Binding-site contacts:
Ligand atom P contacts residue TYR271 of chain 26.A at 4.5 Å.
Ligand atom C5' contacts residue ASN491 of chain 26.A at 4.0 Å.
Ligand atom OP1 contacts residue PHE272 of chain 26.A at 3.4 Å.
Ligand atom P contacts residue PHE272 of chain 26.A at 4.3 Å.
Ligand atom O5' contacts residue ASN491 of chain 26.A at 3.5 Å (h-bond).
Ligand atom P contacts residue ASP273 of chain 26.A at 2.8 Å.
Ligand atom OP1 contacts residue TYR271 of chain 26.A at 3.1 Å (h-bond).
Ligand atom OP1 contacts residue ASP273 of chain 26.A at 3.3 Å.
Ligand atom P contacts residue ASN491 of chain 26.A at 3.0 Å.
Ligand atom OP2 contacts residue ASP273 of chain 26.A at 2.4 Å.
Ligand atom O5' contacts residue ASP273 of chain 26.A at 4.1 Å.
Ligand atom OP1 contacts residue ASN491 of chain 26.A at 3.6 Å.
Ligand atom C5' contacts residue ASP273 of chain 26.A at 3.8 Å.
Ligand atom OP2 contacts residue ASN491 of chain 26.A at 1.7 Å (h-bond).

This protein binds this small molecule.
Small molecule (SMILES): Nc1ncnc2c1ncn2[C@H]1C[C@H](O)[C@@H](COP(=O)(O)O)O1

Sequence of chain 26.A:
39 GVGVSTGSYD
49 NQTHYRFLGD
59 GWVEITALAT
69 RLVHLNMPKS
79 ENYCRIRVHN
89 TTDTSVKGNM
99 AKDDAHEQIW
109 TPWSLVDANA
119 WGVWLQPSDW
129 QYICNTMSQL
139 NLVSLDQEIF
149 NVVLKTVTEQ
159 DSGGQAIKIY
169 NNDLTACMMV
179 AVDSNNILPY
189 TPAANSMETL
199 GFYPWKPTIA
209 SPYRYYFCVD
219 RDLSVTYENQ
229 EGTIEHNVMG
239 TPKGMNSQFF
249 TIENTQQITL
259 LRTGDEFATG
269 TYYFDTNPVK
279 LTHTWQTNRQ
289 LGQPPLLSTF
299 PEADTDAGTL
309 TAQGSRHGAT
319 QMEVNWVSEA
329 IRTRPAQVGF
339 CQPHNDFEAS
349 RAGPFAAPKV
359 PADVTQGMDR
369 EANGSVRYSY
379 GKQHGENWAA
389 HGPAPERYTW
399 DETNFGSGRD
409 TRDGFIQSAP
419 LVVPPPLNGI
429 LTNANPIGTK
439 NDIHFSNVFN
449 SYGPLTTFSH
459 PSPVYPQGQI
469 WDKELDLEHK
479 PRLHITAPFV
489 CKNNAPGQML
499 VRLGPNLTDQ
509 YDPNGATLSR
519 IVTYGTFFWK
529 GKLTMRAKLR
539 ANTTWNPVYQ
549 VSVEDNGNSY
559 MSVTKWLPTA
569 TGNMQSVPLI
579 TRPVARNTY